Binding-site contacts:
Ligand atom C6 contacts residue GLY296 of chain 1.A at 3.9 Å.
Ligand atom O1 contacts residue LYS124 of chain 1.A at 3.8 Å.
Ligand atom C5 contacts residue LYS124 of chain 1.A at 4.2 Å.
Ligand atom O4 contacts residue VAL295 of chain 1.A at 4.4 Å.
Ligand atom C2 contacts residue ASP120 of chain 1.A at 3.5 Å.
Ligand atom C5 contacts residue ASN301 of chain 1.A at 4.4 Å.
Ligand atom O6 contacts residue ASP298 of chain 1.A at 2.7 Å (salt-bridge).
Ligand atom O4 contacts residue GLY296 of chain 1.A at 2.8 Å (h-bond).
Ligand atom O5 contacts residue LYS124 of chain 1.A at 3.3 Å (salt-bridge).
Ligand atom C6 contacts residue ASN301 of chain 1.A at 3.7 Å.
Ligand atom O2 contacts residue ASP120 of chain 1.A at 3.2 Å (salt-bridge).
Ligand atom O3 contacts residue GLY296 of chain 1.A at 4.3 Å.
Ligand atom O4 contacts residue ASN301 of chain 1.A at 3.7 Å.
Ligand atom C6 contacts residue LEU121 of chain 1.A at 4.4 Å (hydrophobic).
Ligand atom O5 contacts residue ASP298 of chain 1.A at 4.4 Å.
Ligand atom C3 contacts residue ASP120 of chain 1.A at 4.5 Å.
Ligand atom O6 contacts residue LYS124 of chain 1.A at 3.1 Å (salt-bridge).
Ligand atom O6 contacts residue ASP300 of chain 1.A at 3.8 Å.
Ligand atom C4 contacts residue GLY296 of chain 1.A at 3.7 Å.
Ligand atom O3 contacts residue ASP120 of chain 1.A at 4.1 Å.
Ligand atom C5 contacts residue GLY296 of chain 1.A at 4.3 Å.
Ligand atom O3 contacts residue ILE117 of chain 1.A at 4.3 Å.
Ligand atom C6 contacts residue ASP298 of chain 1.A at 3.4 Å.
Ligand atom C1 contacts residue LYS124 of chain 1.A at 4.2 Å.
Ligand atom O6 contacts residue ASN301 of chain 1.A at 3.7 Å.
Ligand atom C6 contacts residue LYS124 of chain 1.A at 3.8 Å.

The small molecule below binds the protein below.
Small molecule (SMILES): OC[C@H]1O[C@@H](O)[C@H](O)[C@@H](O)[C@@H]1O

Sequence of chain 1.A:
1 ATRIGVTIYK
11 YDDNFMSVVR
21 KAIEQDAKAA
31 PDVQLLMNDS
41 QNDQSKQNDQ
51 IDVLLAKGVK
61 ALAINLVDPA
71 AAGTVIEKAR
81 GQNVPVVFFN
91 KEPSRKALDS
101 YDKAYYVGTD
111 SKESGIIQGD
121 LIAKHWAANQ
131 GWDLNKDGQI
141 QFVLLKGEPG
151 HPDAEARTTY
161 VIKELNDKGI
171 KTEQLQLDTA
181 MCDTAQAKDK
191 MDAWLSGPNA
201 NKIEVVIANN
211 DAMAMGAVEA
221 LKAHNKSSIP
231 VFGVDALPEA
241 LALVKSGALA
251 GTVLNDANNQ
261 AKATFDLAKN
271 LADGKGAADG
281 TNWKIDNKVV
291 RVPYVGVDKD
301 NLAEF